Binding-site contacts:
Ligand atom C5 contacts residue ASN318 of chain 1.A at 3.6 Å.
Ligand atom C1 contacts residue GLN567 of chain 1.A at 4.4 Å.
Ligand atom O5 contacts residue GLN567 of chain 1.A at 4.3 Å.
Ligand atom O7 contacts residue ASN318 of chain 1.A at 4.2 Å.
Ligand atom N2 contacts residue ASN318 of chain 1.A at 2.4 Å (h-bond).
Ligand atom C3 contacts residue ASN318 of chain 1.A at 3.8 Å.
Ligand atom O6 contacts residue ASN318 of chain 1.A at 4.5 Å.
Ligand atom O5 contacts residue ASN318 of chain 1.A at 2.3 Å (h-bond).
Ligand atom C7 contacts residue LYS516 of chain 1.A at 3.5 Å.
Ligand atom C8 contacts residue LYS516 of chain 1.A at 3.4 Å.
Ligand atom C4 contacts residue ASN318 of chain 1.A at 4.2 Å.
Ligand atom C2 contacts residue GLN567 of chain 1.A at 4.3 Å.
Ligand atom C7 contacts residue ASN318 of chain 1.A at 3.2 Å.
Ligand atom C1 contacts residue ASN318 of chain 1.A at 1.4 Å.
Ligand atom O7 contacts residue LYS516 of chain 1.A at 3.0 Å (salt-bridge).
Ligand atom C2 contacts residue ASN318 of chain 1.A at 2.5 Å.
Ligand atom C8 contacts residue ASN318 of chain 1.A at 3.5 Å.

This protein binds this small molecule.
Small molecule (SMILES): CC(=O)N[C@@H]1[C@@H](O)[C@H](O)[C@@H](CO)O[C@H]1O

Sequence of chain 1.A:
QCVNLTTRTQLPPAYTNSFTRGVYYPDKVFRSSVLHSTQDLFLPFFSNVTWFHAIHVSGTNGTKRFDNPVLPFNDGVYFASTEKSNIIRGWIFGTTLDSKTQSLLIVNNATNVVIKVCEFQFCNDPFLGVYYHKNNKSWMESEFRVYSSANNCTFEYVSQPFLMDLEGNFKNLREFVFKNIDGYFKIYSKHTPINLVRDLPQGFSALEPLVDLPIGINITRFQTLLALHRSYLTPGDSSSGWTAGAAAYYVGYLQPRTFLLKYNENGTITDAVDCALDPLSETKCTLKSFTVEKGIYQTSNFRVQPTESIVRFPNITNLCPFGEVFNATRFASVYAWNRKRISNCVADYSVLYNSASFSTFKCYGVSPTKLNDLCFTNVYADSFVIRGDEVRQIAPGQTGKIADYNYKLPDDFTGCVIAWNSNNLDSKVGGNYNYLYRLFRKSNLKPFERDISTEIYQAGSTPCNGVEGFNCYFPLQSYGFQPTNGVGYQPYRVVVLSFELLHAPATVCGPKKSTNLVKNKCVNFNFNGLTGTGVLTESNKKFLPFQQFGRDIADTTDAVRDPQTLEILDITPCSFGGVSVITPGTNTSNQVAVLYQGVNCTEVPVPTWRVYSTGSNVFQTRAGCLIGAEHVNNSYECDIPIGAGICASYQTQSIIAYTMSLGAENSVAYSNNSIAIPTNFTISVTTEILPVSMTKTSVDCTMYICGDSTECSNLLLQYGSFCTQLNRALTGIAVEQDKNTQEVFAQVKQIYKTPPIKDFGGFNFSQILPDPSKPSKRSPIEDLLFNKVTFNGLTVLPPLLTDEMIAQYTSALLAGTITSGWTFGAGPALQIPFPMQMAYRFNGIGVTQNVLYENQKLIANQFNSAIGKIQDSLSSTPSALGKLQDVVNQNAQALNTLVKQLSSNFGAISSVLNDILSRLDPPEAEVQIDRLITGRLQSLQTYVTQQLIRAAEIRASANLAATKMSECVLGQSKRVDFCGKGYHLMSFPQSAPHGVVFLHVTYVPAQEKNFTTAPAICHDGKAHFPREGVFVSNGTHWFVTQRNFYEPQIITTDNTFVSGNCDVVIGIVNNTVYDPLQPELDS